Binding-site contacts:
Ligand atom C8 contacts residue PHE90 of chain 51.A at 4.0 Å (hydrophobic).
Ligand atom O7 contacts residue MET118 of chain 51.A at 3.5 Å.
Ligand atom O5 contacts residue ASN67 of chain 51.A at 2.4 Å (h-bond).
Ligand atom C7 contacts residue MET118 of chain 51.A at 4.0 Å (hydrophobic).
Ligand atom N2 contacts residue ASN67 of chain 51.A at 2.9 Å (h-bond).
Ligand atom C3 contacts residue ASN67 of chain 51.A at 3.8 Å.
Ligand atom C8 contacts residue ASN67 of chain 51.A at 4.0 Å.
Ligand atom C1 contacts residue ASN67 of chain 51.A at 1.4 Å.
Ligand atom C4 contacts residue ASN67 of chain 51.A at 4.2 Å.
Ligand atom C2 contacts residue ASN67 of chain 51.A at 2.5 Å.
Ligand atom O7 contacts residue ASN67 of chain 51.A at 3.0 Å (h-bond).
Ligand atom C7 contacts residue ASN67 of chain 51.A at 3.2 Å.
Ligand atom C5 contacts residue ASN67 of chain 51.A at 3.7 Å.
Ligand atom C8 contacts residue MET118 of chain 51.A at 3.8 Å (hydrophobic).

This small molecule binds to this protein.
Small molecule (SMILES): CC(=O)N[C@@H]1[C@@H](O)[C@H](O)[C@@H](CO)O[C@H]1O

Sequence of chain 51.A:
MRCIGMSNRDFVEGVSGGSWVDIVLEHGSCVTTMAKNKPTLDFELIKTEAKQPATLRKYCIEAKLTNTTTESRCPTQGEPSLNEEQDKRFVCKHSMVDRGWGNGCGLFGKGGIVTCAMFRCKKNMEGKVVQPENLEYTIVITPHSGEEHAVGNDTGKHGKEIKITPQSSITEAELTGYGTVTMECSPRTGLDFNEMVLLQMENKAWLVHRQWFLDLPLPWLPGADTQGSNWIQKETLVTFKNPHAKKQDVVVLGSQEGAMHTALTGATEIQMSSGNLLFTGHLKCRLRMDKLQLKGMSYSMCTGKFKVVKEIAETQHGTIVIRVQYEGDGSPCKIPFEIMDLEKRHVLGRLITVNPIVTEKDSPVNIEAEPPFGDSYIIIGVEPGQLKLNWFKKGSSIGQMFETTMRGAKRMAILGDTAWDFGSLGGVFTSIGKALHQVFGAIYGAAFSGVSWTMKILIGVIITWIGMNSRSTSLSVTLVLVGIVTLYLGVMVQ